Binding-site contacts:
Ligand atom C8 contacts residue ASN278 of chain 1.E at 3.0 Å.
Ligand atom C7 contacts residue ASN278 of chain 1.E at 4.5 Å.
Ligand atom C7 contacts residue ASN280 of chain 1.E at 3.0 Å.
Ligand atom C1 contacts residue ASN280 of chain 1.E at 1.4 Å.
Ligand atom C2 contacts residue ASN280 of chain 1.E at 2.4 Å.
Ligand atom C4 contacts residue ASN280 of chain 1.E at 4.2 Å.
Ligand atom N2 contacts residue ASN280 of chain 1.E at 2.8 Å (h-bond).
Ligand atom C8 contacts residue ASN280 of chain 1.E at 2.9 Å.
Ligand atom O7 contacts residue ASN280 of chain 1.E at 3.9 Å.
Ligand atom C3 contacts residue ASN280 of chain 1.E at 3.8 Å.
Ligand atom C5 contacts residue ASN280 of chain 1.E at 3.7 Å.
Ligand atom O5 contacts residue ASN280 of chain 1.E at 2.4 Å (h-bond).

Sequence of chain 1.E:
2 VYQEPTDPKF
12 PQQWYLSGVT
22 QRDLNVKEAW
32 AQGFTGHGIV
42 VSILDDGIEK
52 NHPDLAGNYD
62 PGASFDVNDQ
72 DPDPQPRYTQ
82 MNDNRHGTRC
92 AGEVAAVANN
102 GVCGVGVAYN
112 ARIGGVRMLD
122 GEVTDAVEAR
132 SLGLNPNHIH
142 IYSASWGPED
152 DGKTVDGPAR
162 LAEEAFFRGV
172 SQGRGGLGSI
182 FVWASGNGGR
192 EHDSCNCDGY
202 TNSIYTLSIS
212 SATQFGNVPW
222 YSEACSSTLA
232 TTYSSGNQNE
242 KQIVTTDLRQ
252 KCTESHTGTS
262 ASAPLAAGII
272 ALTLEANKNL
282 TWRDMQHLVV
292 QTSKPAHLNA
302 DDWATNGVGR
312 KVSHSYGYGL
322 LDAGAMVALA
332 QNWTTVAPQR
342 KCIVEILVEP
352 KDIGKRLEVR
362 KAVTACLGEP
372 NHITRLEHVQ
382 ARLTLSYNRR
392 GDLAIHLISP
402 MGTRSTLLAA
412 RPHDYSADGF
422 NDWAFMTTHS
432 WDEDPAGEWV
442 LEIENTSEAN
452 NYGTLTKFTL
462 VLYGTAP

The protein below binds the small molecule below.
Small molecule (SMILES): CC(=O)N[C@@H]1[C@@H](O)[C@H](O)[C@@H](CO)O[C@H]1O